Sequence of chain 1.D:
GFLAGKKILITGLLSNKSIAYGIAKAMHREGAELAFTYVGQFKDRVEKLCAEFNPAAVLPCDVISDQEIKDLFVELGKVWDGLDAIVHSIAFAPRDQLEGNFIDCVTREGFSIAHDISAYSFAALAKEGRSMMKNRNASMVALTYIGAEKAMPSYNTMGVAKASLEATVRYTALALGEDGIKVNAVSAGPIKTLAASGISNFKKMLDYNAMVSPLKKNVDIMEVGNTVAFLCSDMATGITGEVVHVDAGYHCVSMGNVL

Binding-site contacts:
Ligand atom C13 contacts residue TYR176 of chain 1.D at 3.5 Å (hydrophobic).
Ligand atom N7 contacts residue NAD1 of chain 1.Y at 2.7 Å (h-bond).
Ligand atom C8 contacts residue NAD1 of chain 1.Y at 3.5 Å.
Ligand atom C5 contacts residue TYR176 of chain 1.D at 3.8 Å (hydrophobic).
Ligand atom C19 contacts residue ALA114 of chain 1.D at 3.6 Å (hydrophobic).
Ligand atom C22 contacts residue MET173 of chain 1.D at 3.9 Å (hydrophobic).
Ligand atom C6 contacts residue TYR176 of chain 1.D at 3.6 Å (hydrophobic).
Ligand atom C6 contacts residue NAD1 of chain 1.Y at 3.4 Å.
Ligand atom C23 contacts residue ILE220 of chain 1.D at 3.7 Å (hydrophobic).
Ligand atom O21 contacts residue MET226 of chain 1.D at 3.5 Å (h-bond).
Ligand atom C2 contacts residue ALA216 of chain 1.D at 3.7 Å (hydrophobic).
Ligand atom O21 contacts residue PRO174 of chain 1.D at 3.4 Å (h-bond).
Ligand atom C12 contacts residue ILE220 of chain 1.D at 3.9 Å (hydrophobic).
Ligand atom C22 contacts residue TYR166 of chain 1.D at 3.9 Å (hydrophobic).
Ligand atom C16 contacts residue PHE223 of chain 1.D at 4.0 Å (hydrophobic).
Ligand atom C20 contacts residue ALA112 of chain 1.D at 4.0 Å (hydrophobic).
Ligand atom C14 contacts residue MET226 of chain 1.D at 3.8 Å (hydrophobic).
Ligand atom C8 contacts residue TYR176 of chain 1.D at 3.5 Å (hydrophobic).
Ligand atom C20 contacts residue PHE113 of chain 1.D at 3.9 Å (hydrophobic).
Ligand atom C22 contacts residue MET226 of chain 1.D at 3.6 Å (hydrophobic).
Ligand atom C23 contacts residue TYR176 of chain 1.D at 3.9 Å (hydrophobic).
Ligand atom N9 contacts residue TYR176 of chain 1.D at 3.8 Å.
Ligand atom C17 contacts residue ALA216 of chain 1.D at 3.2 Å (hydrophobic).
Ligand atom C23 contacts residue SER175 of chain 1.D at 3.8 Å.
Ligand atom C15 contacts residue TYR166 of chain 1.D at 3.4 Å (hydrophobic).
Ligand atom O21 contacts residue TYR176 of chain 1.D at 3.9 Å.
Ligand atom C4 contacts residue ALA216 of chain 1.D at 3.5 Å (hydrophobic).
Ligand atom C17 contacts residue ILE220 of chain 1.D at 4.0 Å (hydrophobic).
Ligand atom N7 contacts residue TYR176 of chain 1.D at 2.9 Å (h-bond).
Ligand atom C16 contacts residue TYR166 of chain 1.D at 3.8 Å (hydrophobic).
Ligand atom C10 contacts residue NAD1 of chain 1.Y at 3.5 Å.
Ligand atom C3 contacts residue NAD1 of chain 1.Y at 3.5 Å.
Ligand atom C18 contacts residue ALA216 of chain 1.D at 3.9 Å (hydrophobic).
Ligand atom C12 contacts residue TYR176 of chain 1.D at 3.6 Å (hydrophobic).
Ligand atom C22 contacts residue PRO174 of chain 1.D at 3.5 Å (hydrophobic).
Ligand atom C10 contacts residue PHE223 of chain 1.D at 3.8 Å (hydrophobic).
Ligand atom C11 contacts residue PHE223 of chain 1.D at 3.8 Å (hydrophobic).
Ligand atom C17 contacts residue LEU119 of chain 1.D at 3.6 Å (hydrophobic).
Ligand atom C14 contacts residue TYR176 of chain 1.D at 3.7 Å (hydrophobic).
Ligand atom C3 contacts residue ALA112 of chain 1.D at 3.9 Å (hydrophobic).

The small molecule below binds the protein below.
Small molecule (SMILES): COc1ccc(Cn2cnc3cc4c(cc32)CCCC4)cc1C